Sequence of chain 1.A:
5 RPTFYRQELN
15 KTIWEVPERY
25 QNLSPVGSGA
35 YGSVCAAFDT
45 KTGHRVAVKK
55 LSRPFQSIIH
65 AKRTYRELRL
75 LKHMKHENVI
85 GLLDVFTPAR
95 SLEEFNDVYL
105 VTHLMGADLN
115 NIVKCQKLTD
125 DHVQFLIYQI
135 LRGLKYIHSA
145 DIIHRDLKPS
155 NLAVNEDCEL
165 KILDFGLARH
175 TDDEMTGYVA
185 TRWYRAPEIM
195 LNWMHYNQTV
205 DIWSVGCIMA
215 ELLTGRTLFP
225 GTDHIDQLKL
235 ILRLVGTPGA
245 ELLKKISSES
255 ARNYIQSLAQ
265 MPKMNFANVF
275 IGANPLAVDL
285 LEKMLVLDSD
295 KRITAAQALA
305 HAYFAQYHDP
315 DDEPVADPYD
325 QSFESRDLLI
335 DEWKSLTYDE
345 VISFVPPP

The protein below binds the small molecule below.
Small molecule (SMILES): NNC(=O)c1ccc(-c2ccc(Cl)cc2)o1

Binding-site contacts:
Ligand atom N2 contacts residue MET198 of chain 1.A at 4.3 Å.
Ligand atom N1 contacts residue MET198 of chain 1.A at 4.1 Å.
Ligand atom O2 contacts residue MET198 of chain 1.A at 3.4 Å.
Ligand atom C10 contacts residue MET198 of chain 1.A at 4.1 Å (hydrophobic).
Ligand atom C7 contacts residue ILE250 of chain 1.A at 3.9 Å (hydrophobic).
Ligand atom CL1 contacts residue ILE259 of chain 1.A at 3.9 Å.
Ligand atom C1 contacts residue GLU192 of chain 1.A at 4.1 Å.
Ligand atom C1 contacts residue ILE250 of chain 1.A at 3.9 Å (hydrophobic).
Ligand atom N1 contacts residue ASP292 of chain 1.A at 3.9 Å.
Ligand atom C9 contacts residue ILE250 of chain 1.A at 4.0 Å (hydrophobic).
Ligand atom C2 contacts residue TRP197 of chain 1.A at 3.5 Å (hydrophobic).
Ligand atom CL1 contacts residue LEU232 of chain 1.A at 3.8 Å.
Ligand atom O1 contacts residue ILE250 of chain 1.A at 4.3 Å.
Ligand atom C6 contacts residue GLU192 of chain 1.A at 3.5 Å.
Ligand atom C11 contacts residue MET198 of chain 1.A at 3.7 Å (hydrophobic).
Ligand atom C3 contacts residue ILE259 of chain 1.A at 4.1 Å (hydrophobic).
Ligand atom C4 contacts residue GLU192 of chain 1.A at 4.2 Å.
Ligand atom C5 contacts residue GLU192 of chain 1.A at 3.6 Å.
Ligand atom C8 contacts residue TRP197 of chain 1.A at 4.2 Å (hydrophobic).
Ligand atom N2 contacts residue ASP294 of chain 1.A at 3.6 Å (salt-bridge).
Ligand atom CL1 contacts residue LEU291 of chain 1.A at 4.2 Å.
Ligand atom O2 contacts residue LYS249 of chain 1.A at 3.7 Å.
Ligand atom C7 contacts residue GLU192 of chain 1.A at 3.8 Å.
Ligand atom N2 contacts residue LYS249 of chain 1.A at 3.9 Å.
Ligand atom CL1 contacts residue TRP197 of chain 1.A at 4.2 Å.
Ligand atom C6 contacts residue ILE250 of chain 1.A at 4.3 Å (hydrophobic).
Ligand atom CL1 contacts residue LEU236 of chain 1.A at 4.0 Å.
Ligand atom C2 contacts residue ILE259 of chain 1.A at 3.5 Å (hydrophobic).
Ligand atom N2 contacts residue SER293 of chain 1.A at 4.2 Å.
Ligand atom C4 contacts residue LEU291 of chain 1.A at 3.6 Å (hydrophobic).
Ligand atom N1 contacts residue SER293 of chain 1.A at 4.2 Å.
Ligand atom N2 contacts residue ASP292 of chain 1.A at 3.6 Å.
Ligand atom C5 contacts residue LEU291 of chain 1.A at 4.0 Å (hydrophobic).
Ligand atom O1 contacts residue LEU246 of chain 1.A at 4.0 Å.
Ligand atom N1 contacts residue LEU246 of chain 1.A at 4.3 Å.
Ligand atom C1 contacts residue TRP197 of chain 1.A at 3.9 Å (hydrophobic).
Ligand atom C8 contacts residue ILE250 of chain 1.A at 3.8 Å (hydrophobic).
Ligand atom C9 contacts residue MET198 of chain 1.A at 3.8 Å (hydrophobic).
Ligand atom O1 contacts residue GLU192 of chain 1.A at 4.3 Å.
Ligand atom C9 contacts residue TRP197 of chain 1.A at 4.3 Å (hydrophobic).